The small molecule below binds the protein below.
Small molecule (SMILES): CC(=O)N[C@@H]1[C@@H](O)[C@H](O)[C@@H](CO)O[C@H]1O

Binding-site contacts:
Ligand atom C1 contacts residue ASN249 of chain 1.I at 4.1 Å.
Ligand atom C1 contacts residue ASN246 of chain 1.I at 1.5 Å.
Ligand atom N2 contacts residue ASN246 of chain 1.I at 3.8 Å.
Ligand atom C3 contacts residue ASN246 of chain 1.I at 3.6 Å.
Ligand atom O3 contacts residue ASN246 of chain 1.I at 3.3 Å.
Ligand atom C5 contacts residue ASN246 of chain 1.I at 3.7 Å.
Ligand atom C4 contacts residue ASN246 of chain 1.I at 3.7 Å.
Ligand atom O5 contacts residue ASN246 of chain 1.I at 2.5 Å (h-bond).
Ligand atom C2 contacts residue ASN246 of chain 1.I at 2.7 Å.
Ligand atom O7 contacts residue THR248 of chain 1.I at 3.8 Å.

Sequence of chain 1.I:
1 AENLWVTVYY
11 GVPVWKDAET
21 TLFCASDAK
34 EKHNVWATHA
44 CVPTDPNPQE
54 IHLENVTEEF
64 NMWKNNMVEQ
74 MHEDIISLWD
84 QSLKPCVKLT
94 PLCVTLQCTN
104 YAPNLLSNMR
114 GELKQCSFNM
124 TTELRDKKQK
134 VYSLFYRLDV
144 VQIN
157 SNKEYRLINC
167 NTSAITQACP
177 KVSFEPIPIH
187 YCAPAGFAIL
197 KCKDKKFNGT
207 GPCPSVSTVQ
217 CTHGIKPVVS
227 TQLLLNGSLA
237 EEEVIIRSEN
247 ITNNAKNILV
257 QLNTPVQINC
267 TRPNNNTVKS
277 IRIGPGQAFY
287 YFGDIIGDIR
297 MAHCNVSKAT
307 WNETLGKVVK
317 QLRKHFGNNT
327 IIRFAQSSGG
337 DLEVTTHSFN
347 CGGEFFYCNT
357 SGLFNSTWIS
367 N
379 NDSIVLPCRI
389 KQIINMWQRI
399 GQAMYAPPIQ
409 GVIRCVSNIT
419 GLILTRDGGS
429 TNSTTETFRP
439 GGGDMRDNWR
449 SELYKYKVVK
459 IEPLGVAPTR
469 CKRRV